Sequence of chain 1.A:
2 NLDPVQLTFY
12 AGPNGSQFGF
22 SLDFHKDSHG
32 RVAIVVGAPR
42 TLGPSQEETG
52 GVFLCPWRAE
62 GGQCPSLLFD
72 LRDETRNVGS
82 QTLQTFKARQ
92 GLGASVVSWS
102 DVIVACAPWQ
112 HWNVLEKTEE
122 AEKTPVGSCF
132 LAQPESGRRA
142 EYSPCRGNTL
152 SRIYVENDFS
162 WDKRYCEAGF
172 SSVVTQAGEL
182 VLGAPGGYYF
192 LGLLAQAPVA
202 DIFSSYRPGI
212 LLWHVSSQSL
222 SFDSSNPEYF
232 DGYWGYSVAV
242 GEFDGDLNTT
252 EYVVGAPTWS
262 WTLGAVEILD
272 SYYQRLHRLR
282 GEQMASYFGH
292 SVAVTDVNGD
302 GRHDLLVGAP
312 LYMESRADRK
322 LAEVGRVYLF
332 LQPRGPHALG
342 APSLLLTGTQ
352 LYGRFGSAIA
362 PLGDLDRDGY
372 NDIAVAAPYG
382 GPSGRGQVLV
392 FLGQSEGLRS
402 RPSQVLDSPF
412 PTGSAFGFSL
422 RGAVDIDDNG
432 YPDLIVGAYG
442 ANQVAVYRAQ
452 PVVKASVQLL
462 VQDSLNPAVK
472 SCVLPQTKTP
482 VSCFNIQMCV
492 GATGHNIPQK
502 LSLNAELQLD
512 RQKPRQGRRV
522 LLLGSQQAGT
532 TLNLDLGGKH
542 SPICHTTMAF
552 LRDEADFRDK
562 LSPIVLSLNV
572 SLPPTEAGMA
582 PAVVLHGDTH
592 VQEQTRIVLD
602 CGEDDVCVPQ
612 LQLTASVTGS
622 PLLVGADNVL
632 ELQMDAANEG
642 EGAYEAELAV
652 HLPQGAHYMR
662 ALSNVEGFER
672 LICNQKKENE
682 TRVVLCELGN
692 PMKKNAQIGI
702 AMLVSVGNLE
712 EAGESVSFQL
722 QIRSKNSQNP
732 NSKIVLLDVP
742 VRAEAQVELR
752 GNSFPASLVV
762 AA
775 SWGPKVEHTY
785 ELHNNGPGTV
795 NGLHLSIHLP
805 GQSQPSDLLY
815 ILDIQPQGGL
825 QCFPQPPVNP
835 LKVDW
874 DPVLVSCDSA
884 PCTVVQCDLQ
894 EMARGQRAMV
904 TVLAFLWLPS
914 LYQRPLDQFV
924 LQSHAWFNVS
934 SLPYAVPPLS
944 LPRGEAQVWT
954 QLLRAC

Binding-site contacts:
Ligand atom O3 contacts residue LEU264 of chain 1.A at 1.7 Å.
Ligand atom C2 contacts residue GLU229 of chain 1.A at 2.3 Å.
Ligand atom C1 contacts residue ARG281 of chain 1.A at 2.0 Å.
Ligand atom C6 contacts residue LEU264 of chain 1.A at 2.4 Å (hydrophobic).
Ligand atom O7 contacts residue MET285 of chain 1.A at 1.2 Å.
Ligand atom C8 contacts residue MET285 of chain 1.A at 1.4 Å (hydrophobic).
Ligand atom C5 contacts residue GLU283 of chain 1.A at 2.2 Å.
Ligand atom C8 contacts residue GLN284 of chain 1.A at 1.2 Å.
Ligand atom C1 contacts residue GLU283 of chain 1.A at 2.1 Å.
Ligand atom C2 contacts residue ASN320 of chain 1.B at 1.8 Å.
Ligand atom O6 contacts residue GLY282 of chain 1.A at 2.4 Å (h-bond).
Ligand atom N2 contacts residue ASN316 of chain 1.B at 1.9 Å (h-bond).
Ligand atom N2 contacts residue ASN320 of chain 1.B at 2.3 Å (h-bond).
Ligand atom C2 contacts residue ARG281 of chain 1.A at 2.0 Å.
Ligand atom C2 contacts residue GLN284 of chain 1.A at 2.3 Å.
Ligand atom C7 contacts residue GLN284 of chain 1.A at 1.7 Å.
Ligand atom N2 contacts residue GLN284 of chain 1.A at 2.3 Å.
Ligand atom O2 contacts residue ARG281 of chain 1.A at 2.2 Å (salt-bridge).
Ligand atom C1 contacts residue SER510 of chain 1.B at 1.6 Å.
Ligand atom C1 contacts residue ASN320 of chain 1.B at 1.4 Å.
Ligand atom C8 contacts residue ASN320 of chain 1.B at 1.7 Å.
Ligand atom O5 contacts residue ASN320 of chain 1.B at 1.2 Å (h-bond).
Ligand atom C1 contacts residue GLN284 of chain 1.A at 1.5 Å.
Ligand atom O7 contacts residue ASN316 of chain 1.B at 2.3 Å.
Ligand atom C7 contacts residue MET285 of chain 1.A at 0.8 Å (hydrophobic).
Ligand atom C7 contacts residue ASN320 of chain 1.B at 2.3 Å.
Ligand atom O3 contacts residue GLU229 of chain 1.A at 2.1 Å (salt-bridge).
Ligand atom O2 contacts residue GLU229 of chain 1.A at 1.4 Å (salt-bridge).
Ligand atom C5 contacts residue ASN320 of chain 1.B at 2.5 Å.
Ligand atom C2 contacts residue SER510 of chain 1.B at 1.7 Å.
Ligand atom N2 contacts residue SER510 of chain 1.B at 2.1 Å (h-bond).
Ligand atom C3 contacts residue SER510 of chain 1.B at 1.9 Å.
Ligand atom O3 contacts residue ARG281 of chain 1.A at 2.1 Å (salt-bridge).
Ligand atom O2 contacts residue ARG281 of chain 1.A at 1.9 Å (salt-bridge).
Ligand atom O5 contacts residue GLN284 of chain 1.A at 1.9 Å (h-bond).
Ligand atom O7 contacts residue LEU317 of chain 1.B at 2.1 Å (h-bond).
Ligand atom C7 contacts residue ASN316 of chain 1.B at 2.0 Å.
Ligand atom N2 contacts residue MET285 of chain 1.A at 1.9 Å (h-bond).
Ligand atom O6 contacts residue GLU283 of chain 1.A at 2.4 Å.
Ligand atom O5 contacts residue GLU283 of chain 1.A at 1.3 Å.

Sequence of chain 1.B:
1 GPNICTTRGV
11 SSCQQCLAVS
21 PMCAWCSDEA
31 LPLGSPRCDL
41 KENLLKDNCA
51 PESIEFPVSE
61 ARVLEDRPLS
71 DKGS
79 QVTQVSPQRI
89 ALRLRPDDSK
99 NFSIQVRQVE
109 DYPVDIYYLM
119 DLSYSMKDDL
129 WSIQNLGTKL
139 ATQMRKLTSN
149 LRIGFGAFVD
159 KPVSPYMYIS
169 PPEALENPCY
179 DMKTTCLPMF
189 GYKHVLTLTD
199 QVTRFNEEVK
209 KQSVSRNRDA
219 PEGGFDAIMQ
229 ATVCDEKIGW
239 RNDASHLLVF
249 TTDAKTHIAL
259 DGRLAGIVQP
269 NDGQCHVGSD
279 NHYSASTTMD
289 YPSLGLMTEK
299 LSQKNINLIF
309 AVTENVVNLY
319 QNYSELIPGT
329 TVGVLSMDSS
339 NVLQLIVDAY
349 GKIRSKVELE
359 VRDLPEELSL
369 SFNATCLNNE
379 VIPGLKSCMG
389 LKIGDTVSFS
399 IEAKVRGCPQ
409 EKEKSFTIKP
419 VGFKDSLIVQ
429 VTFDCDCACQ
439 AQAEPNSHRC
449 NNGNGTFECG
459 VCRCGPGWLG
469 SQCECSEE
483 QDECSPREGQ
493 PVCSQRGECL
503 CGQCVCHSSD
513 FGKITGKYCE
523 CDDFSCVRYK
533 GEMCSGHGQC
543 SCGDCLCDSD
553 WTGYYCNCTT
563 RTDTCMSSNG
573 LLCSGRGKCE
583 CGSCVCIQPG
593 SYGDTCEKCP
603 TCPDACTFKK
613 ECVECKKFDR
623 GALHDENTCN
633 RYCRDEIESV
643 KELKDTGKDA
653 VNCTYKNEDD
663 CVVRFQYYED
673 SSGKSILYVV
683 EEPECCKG

The small molecule below binds the protein below.
Small molecule (SMILES): CC(=O)N[C@H]1[C@H](O[C@H]2[C@H](O)[C@@H](NC(C)=O)CO[C@@H]2CO)O[C@H](CO)[C@@H](O[C@@H]2O[C@H](CO)[C@@H](O)[C@H](O[C@H]3O[C@H](CO)[C@@H](O)[C@H](O)[C@@H]3O)[C@@H]2O)[C@@H]1O